Binding-site contacts:
Ligand atom O10 contacts residue TYR188 of chain 1.C at 3.5 Å.
Ligand atom N3 contacts residue TYR188 of chain 1.C at 3.7 Å.
Ligand atom C1 contacts residue TYR188 of chain 1.C at 3.6 Å (hydrophobic).
Ligand atom C4 contacts residue NAI1 of chain 1.M at 3.4 Å.
Ligand atom C6 contacts residue ILE234 of chain 1.C at 3.8 Å (hydrophobic).
Ligand atom C13 contacts residue TYR188 of chain 1.C at 3.6 Å (hydrophobic).
Ligand atom C19 contacts residue ILE133 of chain 1.C at 3.5 Å (hydrophobic).
Ligand atom C1 contacts residue NAI1 of chain 1.M at 3.5 Å.
Ligand atom C38 contacts residue NAI1 of chain 1.M at 3.5 Å.
Ligand atom C20 contacts residue SER130 of chain 1.C at 3.5 Å.
Ligand atom C12 contacts residue VAL185 of chain 1.C at 3.6 Å (hydrophobic).
Ligand atom C24 contacts residue ALA230 of chain 1.C at 3.7 Å (hydrophobic).
Ligand atom C25 contacts residue ALA233 of chain 1.C at 3.6 Å (hydrophobic).
Ligand atom N21 contacts residue SER130 of chain 1.C at 2.9 Å (h-bond).
Ligand atom C14 contacts residue GLY187 of chain 1.C at 3.5 Å.
Ligand atom N36 contacts residue SER130 of chain 1.C at 3.0 Å (h-bond).
Ligand atom N3 contacts residue NAI1 of chain 1.M at 3.8 Å.
Ligand atom C13 contacts residue PHE236 of chain 1.C at 3.6 Å (hydrophobic).
Ligand atom O2 contacts residue TYR188 of chain 1.C at 2.7 Å (h-bond).
Ligand atom C4 contacts residue TYR188 of chain 1.C at 3.8 Å (hydrophobic).
Ligand atom C26 contacts residue ALA230 of chain 1.C at 3.7 Å (hydrophobic).
Ligand atom C11 contacts residue MET240 of chain 1.C at 3.8 Å (hydrophobic).
Ligand atom C22 contacts residue ASN129 of chain 1.C at 3.8 Å.
Ligand atom C37 contacts residue ASN129 of chain 1.C at 3.8 Å.
Ligand atom C9 contacts residue ILE234 of chain 1.C at 3.5 Å (hydrophobic).
Ligand atom N21 contacts residue ASN129 of chain 1.C at 3.3 Å.
Ligand atom C4 contacts residue TYR178 of chain 1.C at 3.7 Å (hydrophobic).
Ligand atom C5 contacts residue NAI1 of chain 1.M at 3.7 Å.
Ligand atom C24 contacts residue ILE133 of chain 1.C at 3.6 Å (hydrophobic).
Ligand atom O28 contacts residue ASN129 of chain 1.C at 3.7 Å.
Ligand atom N36 contacts residue ASN129 of chain 1.C at 3.3 Å (h-bond).
Ligand atom C38 contacts residue TYR178 of chain 1.C at 3.8 Å (hydrophobic).
Ligand atom C13 contacts residue GLY187 of chain 1.C at 3.6 Å.
Ligand atom C26 contacts residue ALA233 of chain 1.C at 3.6 Å (hydrophobic).
Ligand atom C20 contacts residue ASN129 of chain 1.C at 3.6 Å.
Ligand atom C9 contacts residue TYR188 of chain 1.C at 3.5 Å (hydrophobic).
Ligand atom O2 contacts residue NAI1 of chain 1.M at 2.6 Å (h-bond).
Ligand atom C14 contacts residue TYR188 of chain 1.C at 3.6 Å (hydrophobic).
Ligand atom O10 contacts residue ILE234 of chain 1.C at 3.4 Å.
Ligand atom C22 contacts residue SER130 of chain 1.C at 3.7 Å.

This small molecule binds to this protein.
Small molecule (SMILES): Cc1c(CN(C)C(=O)CCc2cnc3c(c2)CCC(=O)N3)oc2ccccc12

Sequence of chain 1.C:
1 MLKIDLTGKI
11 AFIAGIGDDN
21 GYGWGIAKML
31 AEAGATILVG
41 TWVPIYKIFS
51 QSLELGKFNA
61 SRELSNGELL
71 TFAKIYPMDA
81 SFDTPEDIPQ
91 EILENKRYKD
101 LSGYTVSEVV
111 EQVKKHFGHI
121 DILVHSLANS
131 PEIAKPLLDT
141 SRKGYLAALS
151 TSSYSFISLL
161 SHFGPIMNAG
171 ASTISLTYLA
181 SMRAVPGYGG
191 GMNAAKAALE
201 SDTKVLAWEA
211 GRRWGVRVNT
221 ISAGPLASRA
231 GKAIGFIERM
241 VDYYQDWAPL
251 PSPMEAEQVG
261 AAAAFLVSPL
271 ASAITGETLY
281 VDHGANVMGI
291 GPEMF